Binding-site contacts:
Ligand atom C1 contacts residue ASN82 of chain 1.D at 1.4 Å.
Ligand atom C3 contacts residue ASN82 of chain 1.D at 3.8 Å.
Ligand atom N2 contacts residue GLY78 of chain 1.D at 4.3 Å.
Ligand atom C5 contacts residue ASN82 of chain 1.D at 3.6 Å.
Ligand atom O7 contacts residue ASN82 of chain 1.D at 4.3 Å.
Ligand atom C2 contacts residue ASN82 of chain 1.D at 2.5 Å.
Ligand atom O7 contacts residue HIS75 of chain 1.D at 4.3 Å.
Ligand atom C4 contacts residue ASN82 of chain 1.D at 4.2 Å.
Ligand atom C8 contacts residue HIS75 of chain 1.D at 3.6 Å.
Ligand atom N2 contacts residue ASN79 of chain 1.D at 4.2 Å.
Ligand atom C7 contacts residue ASN82 of chain 1.D at 3.9 Å.
Ligand atom O5 contacts residue ASN82 of chain 1.D at 2.3 Å (h-bond).
Ligand atom N2 contacts residue ASN82 of chain 1.D at 3.0 Å (h-bond).
Ligand atom C8 contacts residue ASN79 of chain 1.D at 3.2 Å.
Ligand atom O7 contacts residue ASN79 of chain 1.D at 3.1 Å (h-bond).
Ligand atom O7 contacts residue GLU106 of chain 1.E at 4.0 Å.
Ligand atom C8 contacts residue GLY78 of chain 1.D at 4.0 Å.
Ligand atom C7 contacts residue ASN79 of chain 1.D at 3.3 Å.

A small-molecule ligand and the protein it binds are described below.
Small molecule (SMILES): CC(=O)N[C@@H]1[C@@H](O)[C@H](O)[C@@H](CO)O[C@H]1O

Sequence of chain 1.E:
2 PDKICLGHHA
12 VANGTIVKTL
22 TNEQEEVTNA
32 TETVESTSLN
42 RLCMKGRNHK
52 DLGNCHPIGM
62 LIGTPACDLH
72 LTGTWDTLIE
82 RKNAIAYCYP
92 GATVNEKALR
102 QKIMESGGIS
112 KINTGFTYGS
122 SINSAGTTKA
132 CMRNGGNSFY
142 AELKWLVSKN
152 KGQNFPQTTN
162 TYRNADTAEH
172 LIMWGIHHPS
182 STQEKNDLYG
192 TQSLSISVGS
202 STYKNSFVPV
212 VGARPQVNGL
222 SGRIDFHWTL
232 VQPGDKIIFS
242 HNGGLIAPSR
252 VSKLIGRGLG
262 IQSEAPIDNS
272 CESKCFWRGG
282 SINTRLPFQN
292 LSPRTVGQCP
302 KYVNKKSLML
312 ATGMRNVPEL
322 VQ

Sequence of chain 1.D:
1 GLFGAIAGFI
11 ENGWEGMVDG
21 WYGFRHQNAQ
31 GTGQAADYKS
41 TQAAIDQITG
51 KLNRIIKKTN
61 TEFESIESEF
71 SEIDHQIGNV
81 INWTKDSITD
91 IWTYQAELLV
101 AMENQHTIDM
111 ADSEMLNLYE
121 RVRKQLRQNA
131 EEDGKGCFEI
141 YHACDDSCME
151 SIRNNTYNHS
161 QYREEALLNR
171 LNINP